This small molecule binds to this protein.
Small molecule (SMILES): CO[C@H]1O[C@H](CO)[C@@H](O)[C@H](O)[C@@H]1O

Binding-site contacts:
Ligand atom O4 contacts residue TYR12 of chain 2.C at 3.8 Å.
Ligand atom O6 contacts residue LEU99 of chain 2.C at 3.1 Å (h-bond).
Ligand atom C5 contacts residue TYR12 of chain 2.C at 4.0 Å (hydrophobic).
Ligand atom O5 contacts residue TYR100 of chain 2.C at 4.2 Å.
Ligand atom C4 contacts residue GLY227 of chain 2.C at 3.8 Å.
Ligand atom O3 contacts residue THR226 of chain 2.C at 4.1 Å.
Ligand atom C3 contacts residue GLY227 of chain 2.C at 4.0 Å.
Ligand atom O2 contacts residue LEU99 of chain 2.C at 3.4 Å (h-bond).
Ligand atom O5 contacts residue GLY98 of chain 2.C at 4.3 Å.
Ligand atom O6 contacts residue ALA207 of chain 2.C at 3.2 Å.
Ligand atom O6 contacts residue ASP208 of chain 2.C at 2.8 Å (salt-bridge).
Ligand atom C1 contacts residue LEU99 of chain 2.C at 4.1 Å (hydrophobic).
Ligand atom C4 contacts residue ARG228 of chain 2.C at 3.5 Å.
Ligand atom C5 contacts residue ASN14 of chain 2.C at 4.0 Å.
Ligand atom C6 contacts residue TYR12 of chain 2.C at 3.7 Å (hydrophobic).
Ligand atom O4 contacts residue GLY227 of chain 2.C at 4.0 Å.
Ligand atom C5 contacts residue LEU99 of chain 2.C at 4.3 Å (hydrophobic).
Ligand atom C6 contacts residue TYR100 of chain 2.C at 3.8 Å (hydrophobic).
Ligand atom O3 contacts residue GLY227 of chain 2.C at 3.4 Å.
Ligand atom O4 contacts residue ARG228 of chain 2.C at 3.2 Å (salt-bridge).
Ligand atom C5 contacts residue ASP208 of chain 2.C at 3.6 Å.
Ligand atom C6 contacts residue GLY98 of chain 2.C at 4.4 Å.
Ligand atom O2 contacts residue GLY98 of chain 2.C at 3.7 Å.
Ligand atom O6 contacts residue GLY98 of chain 2.C at 3.2 Å.
Ligand atom C7 contacts residue LEU99 of chain 2.C at 3.9 Å (hydrophobic).
Ligand atom C3 contacts residue ASN14 of chain 2.C at 4.0 Å.
Ligand atom C3 contacts residue ASP208 of chain 2.C at 4.4 Å.
Ligand atom C6 contacts residue LEU99 of chain 2.C at 4.1 Å (hydrophobic).
Ligand atom C4 contacts residue ASP208 of chain 2.C at 3.0 Å.
Ligand atom O3 contacts residue ARG228 of chain 2.C at 3.0 Å (salt-bridge).
Ligand atom C6 contacts residue ASP208 of chain 2.C at 3.4 Å.
Ligand atom O6 contacts residue TYR100 of chain 2.C at 2.9 Å (h-bond).
Ligand atom O4 contacts residue ASP208 of chain 2.C at 2.5 Å (salt-bridge).
Ligand atom C7 contacts residue TYR12 of chain 2.C at 4.1 Å (hydrophobic).
Ligand atom C4 contacts residue ASN14 of chain 2.C at 3.5 Å.
Ligand atom O1 contacts residue LEU99 of chain 2.C at 3.2 Å.
Ligand atom C3 contacts residue ARG228 of chain 2.C at 3.7 Å.
Ligand atom O4 contacts residue ASN14 of chain 2.C at 2.4 Å (h-bond).
Ligand atom C6 contacts residue ALA207 of chain 2.C at 3.4 Å (hydrophobic).
Ligand atom O5 contacts residue LEU99 of chain 2.C at 3.4 Å (h-bond).

Sequence of chain 2.C:
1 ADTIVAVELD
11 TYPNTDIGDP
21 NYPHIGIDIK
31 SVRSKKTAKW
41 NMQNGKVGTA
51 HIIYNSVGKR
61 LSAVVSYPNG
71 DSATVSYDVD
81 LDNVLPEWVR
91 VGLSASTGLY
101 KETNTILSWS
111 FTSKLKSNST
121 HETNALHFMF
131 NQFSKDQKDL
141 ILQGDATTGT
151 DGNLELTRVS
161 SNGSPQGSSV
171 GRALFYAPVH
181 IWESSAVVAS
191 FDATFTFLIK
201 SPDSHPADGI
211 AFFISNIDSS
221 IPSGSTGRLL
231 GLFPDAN